This small molecule binds to this protein.
Small molecule (SMILES): Nc1ccc2c(c1)c(-c1ccccc1)[n+](CCCCCCc1cn(CCNc3c4c(nc5ccccc35)CCCC4)nn1)c1cc(N)ccc21

Sequence of chain 1.A:
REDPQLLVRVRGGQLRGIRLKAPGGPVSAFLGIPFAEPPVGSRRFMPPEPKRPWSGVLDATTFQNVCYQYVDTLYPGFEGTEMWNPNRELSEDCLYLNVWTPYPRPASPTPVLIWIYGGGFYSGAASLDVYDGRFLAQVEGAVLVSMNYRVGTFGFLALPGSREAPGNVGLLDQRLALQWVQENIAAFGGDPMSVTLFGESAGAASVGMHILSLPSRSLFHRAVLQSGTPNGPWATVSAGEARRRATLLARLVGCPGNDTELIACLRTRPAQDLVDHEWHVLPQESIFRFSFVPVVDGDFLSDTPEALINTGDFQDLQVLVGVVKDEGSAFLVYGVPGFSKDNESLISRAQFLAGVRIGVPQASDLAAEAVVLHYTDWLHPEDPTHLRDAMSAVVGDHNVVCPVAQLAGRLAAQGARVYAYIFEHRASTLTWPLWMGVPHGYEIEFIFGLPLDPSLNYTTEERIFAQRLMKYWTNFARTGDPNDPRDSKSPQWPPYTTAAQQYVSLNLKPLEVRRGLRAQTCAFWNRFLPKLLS

Binding-site contacts:
Ligand atom C37 contacts residue TRP86 of chain 1.A at 3.5 Å (hydrophobic).
Ligand atom N7 contacts residue HIS447 of chain 1.A at 3.0 Å (h-bond).
Ligand atom C16 contacts residue TYR72 of chain 1.A at 3.7 Å (hydrophobic).
Ligand atom C22 contacts residue TYR341 of chain 1.A at 3.4 Å (hydrophobic).
Ligand atom N1 contacts residue GLU285 of chain 1.A at 2.8 Å (salt-bridge).
Ligand atom C10 contacts residue TYR341 of chain 1.A at 3.4 Å (hydrophobic).
Ligand atom C32 contacts residue HIS447 of chain 1.A at 3.4 Å.
Ligand atom C20 contacts residue TRP286 of chain 1.A at 3.6 Å (hydrophobic).
Ligand atom C14 contacts residue TYR72 of chain 1.A at 3.6 Å (hydrophobic).
Ligand atom N1 contacts residue TRP286 of chain 1.A at 3.4 Å.
Ligand atom C25 contacts residue TYR124 of chain 1.A at 3.7 Å (hydrophobic).
Ligand atom C29 contacts residue HIS447 of chain 1.A at 3.3 Å.
Ligand atom C6 contacts residue TYR72 of chain 1.A at 3.7 Å (hydrophobic).
Ligand atom C31 contacts residue TRP86 of chain 1.A at 3.7 Å (hydrophobic).
Ligand atom C11 contacts residue TYR341 of chain 1.A at 3.6 Å (hydrophobic).
Ligand atom N8 contacts residue TRP86 of chain 1.A at 3.5 Å.
Ligand atom C39 contacts residue TRP86 of chain 1.A at 3.4 Å (hydrophobic).
Ligand atom N5 contacts residue PHE338 of chain 1.A at 3.4 Å.
Ligand atom C6 contacts residue TRP286 of chain 1.A at 3.5 Å (hydrophobic).
Ligand atom C29 contacts residue ALA337 of chain 1.A at 3.4 Å (hydrophobic).
Ligand atom C41 contacts residue TYR341 of chain 1.A at 3.2 Å (hydrophobic).
Ligand atom C35 contacts residue GLU202 of chain 1.A at 3.6 Å.
Ligand atom N6 contacts residue PHE338 of chain 1.A at 3.6 Å.
Ligand atom C4 contacts residue TRP286 of chain 1.A at 3.7 Å (hydrophobic).
Ligand atom C3 contacts residue TYR72 of chain 1.A at 3.4 Å (hydrophobic).
Ligand atom C2 contacts residue TYR72 of chain 1.A at 3.6 Å (hydrophobic).
Ligand atom C4 contacts residue TYR72 of chain 1.A at 3.5 Å (hydrophobic).
Ligand atom N1 contacts residue TYR124 of chain 1.A at 3.5 Å.
Ligand atom N4 contacts residue PHE338 of chain 1.A at 3.6 Å.
Ligand atom C1 contacts residue TRP286 of chain 1.A at 3.2 Å (hydrophobic).
Ligand atom C12 contacts residue TYR341 of chain 1.A at 3.2 Å (hydrophobic).
Ligand atom C5 contacts residue TRP286 of chain 1.A at 3.1 Å (hydrophobic).
Ligand atom C3 contacts residue TRP286 of chain 1.A at 3.6 Å (hydrophobic).
Ligand atom C36 contacts residue GLU202 of chain 1.A at 3.3 Å.
Ligand atom C28 contacts residue ALA337 of chain 1.A at 3.7 Å (hydrophobic).
Ligand atom C33 contacts residue TRP86 of chain 1.A at 3.7 Å (hydrophobic).
Ligand atom C28 contacts residue PHE338 of chain 1.A at 3.7 Å (hydrophobic).
Ligand atom C42 contacts residue TYR341 of chain 1.A at 3.5 Å (hydrophobic).
Ligand atom C30 contacts residue TRP86 of chain 1.A at 3.4 Å (hydrophobic).
Ligand atom C23 contacts residue TYR124 of chain 1.A at 3.3 Å (hydrophobic).